This protein binds this small molecule.
Small molecule (SMILES): Nc1ncc(-c2cc(F)c(O)c(F)c2)cc1-c1cc(F)c(O)c(F)c1

Sequence of chain 1.D:
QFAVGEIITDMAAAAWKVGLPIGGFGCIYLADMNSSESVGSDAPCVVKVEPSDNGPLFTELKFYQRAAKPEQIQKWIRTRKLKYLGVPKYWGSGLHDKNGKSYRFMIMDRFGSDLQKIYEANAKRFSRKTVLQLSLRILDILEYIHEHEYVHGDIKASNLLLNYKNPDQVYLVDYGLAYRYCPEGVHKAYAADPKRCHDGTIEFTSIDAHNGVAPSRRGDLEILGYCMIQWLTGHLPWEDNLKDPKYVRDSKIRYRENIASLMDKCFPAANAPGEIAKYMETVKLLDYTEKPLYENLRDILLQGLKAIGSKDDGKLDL

Binding-site contacts:
Ligand atom O2 contacts residue LYS71 of chain 1.D at 2.7 Å (salt-bridge).
Ligand atom C17 contacts residue PHE134 of chain 1.D at 3.9 Å (hydrophobic).
Ligand atom O2 contacts residue GLU83 of chain 1.D at 3.6 Å (salt-bridge).
Ligand atom C6 contacts residue PHE48 of chain 1.D at 3.9 Å (hydrophobic).
Ligand atom O2 contacts residue VAL196 of chain 1.D at 3.7 Å.
Ligand atom C7 contacts residue LEU184 of chain 1.D at 3.8 Å (hydrophobic).
Ligand atom C5 contacts residue PHE48 of chain 1.D at 3.8 Å (hydrophobic).
Ligand atom N1 contacts residue PHE134 of chain 1.D at 2.8 Å (h-bond).
Ligand atom O1 contacts residue LYS140 of chain 1.D at 2.8 Å (salt-bridge).
Ligand atom C14 contacts residue LYS71 of chain 1.D at 3.6 Å.
Ligand atom O1 contacts residue GLY44 of chain 1.D at 3.6 Å.
Ligand atom N1 contacts residue ARG133 of chain 1.D at 3.7 Å.
Ligand atom F1 contacts residue ILE43 of chain 1.D at 3.2 Å.
Ligand atom N2 contacts residue PHE134 of chain 1.D at 2.8 Å (h-bond).
Ligand atom N1 contacts residue VAL69 of chain 1.D at 3.9 Å.
Ligand atom N2 contacts residue GLY135 of chain 1.D at 3.7 Å.
Ligand atom C8 contacts residue PHE48 of chain 1.D at 3.6 Å (hydrophobic).
Ligand atom C10 contacts residue LYS140 of chain 1.D at 3.8 Å.
Ligand atom F4 contacts residue LYS71 of chain 1.D at 3.0 Å.
Ligand atom C2 contacts residue PHE134 of chain 1.D at 3.6 Å (hydrophobic).
Ligand atom C4 contacts residue LEU184 of chain 1.D at 3.5 Å (hydrophobic).
Ligand atom O2 contacts residue ASP197 of chain 1.D at 3.5 Å (salt-bridge).
Ligand atom C12 contacts residue GLY135 of chain 1.D at 3.7 Å.
Ligand atom C3 contacts residue VAL69 of chain 1.D at 3.9 Å (hydrophobic).
Ligand atom C13 contacts residue PHE48 of chain 1.D at 3.9 Å (hydrophobic).
Ligand atom F4 contacts residue PHE48 of chain 1.D at 3.4 Å.
Ligand atom C13 contacts residue ILE51 of chain 1.D at 3.7 Å (hydrophobic).
Ligand atom F2 contacts residue ASP137 of chain 1.D at 3.3 Å.
Ligand atom C15 contacts residue LYS71 of chain 1.D at 3.4 Å.
Ligand atom C15 contacts residue VAL196 of chain 1.D at 3.7 Å (hydrophobic).
Ligand atom F3 contacts residue MET131 of chain 1.D at 3.4 Å.
Ligand atom F2 contacts residue LYS140 of chain 1.D at 3.3 Å.
Ligand atom C5 contacts residue LEU184 of chain 1.D at 3.4 Å (hydrophobic).
Ligand atom F1 contacts residue GLY44 of chain 1.D at 3.3 Å.
Ligand atom F1 contacts residue GLY47 of chain 1.D at 3.9 Å.
Ligand atom C3 contacts residue ASP132 of chain 1.D at 3.6 Å.
Ligand atom C14 contacts residue VAL196 of chain 1.D at 3.9 Å (hydrophobic).
Ligand atom C3 contacts residue PHE134 of chain 1.D at 3.5 Å (hydrophobic).
Ligand atom C17 contacts residue ASP132 of chain 1.D at 3.8 Å.
Ligand atom C9 contacts residue PHE48 of chain 1.D at 3.9 Å (hydrophobic).